A protein and the small-molecule ligand that binds it are described below.
Small molecule (SMILES): CC(=O)N[C@H]1[C@H](O[C@H]2[C@H](O)[C@@H](NC(C)=O)CO[C@@H]2CO)O[C@H](CO)[C@@H](O[C@@H]2O[C@H](CO)[C@@H](O)[C@H](O)[C@@H]2O)[C@@H]1O

Sequence of chain 11.E:
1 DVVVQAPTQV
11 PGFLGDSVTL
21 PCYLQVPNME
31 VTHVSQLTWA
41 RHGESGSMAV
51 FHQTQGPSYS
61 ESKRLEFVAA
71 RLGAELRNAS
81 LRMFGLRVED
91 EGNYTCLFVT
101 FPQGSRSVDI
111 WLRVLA

Binding-site contacts:
Ligand atom C6 contacts residue ASN78 of chain 11.E at 4.5 Å.
Ligand atom C1 contacts residue ALA69 of chain 11.E at 4.3 Å (hydrophobic).
Ligand atom C5 contacts residue ASN78 of chain 11.E at 3.5 Å.
Ligand atom N2 contacts residue ASN78 of chain 11.E at 3.2 Å (h-bond).
Ligand atom C5 contacts residue VAL68 of chain 11.E at 4.4 Å (hydrophobic).
Ligand atom C4 contacts residue ASN78 of chain 11.E at 4.2 Å.
Ligand atom O7 contacts residue ASN78 of chain 11.E at 4.0 Å.
Ligand atom C5 contacts residue SER80 of chain 11.E at 4.0 Å.
Ligand atom O5 contacts residue ASN78 of chain 11.E at 2.2 Å (h-bond).
Ligand atom C3 contacts residue ASN78 of chain 11.E at 4.0 Å.
Ligand atom O7 contacts residue TYR23 of chain 11.E at 4.2 Å.
Ligand atom C7 contacts residue TYR23 of chain 11.E at 4.0 Å (hydrophobic).
Ligand atom C6 contacts residue ALA69 of chain 11.E at 4.1 Å (hydrophobic).
Ligand atom C8 contacts residue TYR23 of chain 11.E at 3.3 Å (hydrophobic).
Ligand atom O5 contacts residue ALA69 of chain 11.E at 3.5 Å.
Ligand atom O5 contacts residue SER80 of chain 11.E at 4.1 Å.
Ligand atom C6 contacts residue VAL68 of chain 11.E at 3.1 Å (hydrophobic).
Ligand atom C1 contacts residue SER80 of chain 11.E at 3.8 Å.
Ligand atom C1 contacts residue ASN78 of chain 11.E at 1.4 Å.
Ligand atom O6 contacts residue VAL68 of chain 11.E at 3.8 Å.
Ligand atom O6 contacts residue ALA69 of chain 11.E at 4.0 Å.
Ligand atom C7 contacts residue ASN78 of chain 11.E at 3.9 Å.
Ligand atom C2 contacts residue ASN78 of chain 11.E at 2.7 Å.
Ligand atom C5 contacts residue ALA69 of chain 11.E at 4.4 Å (hydrophobic).